Sequence of chain 1.B:
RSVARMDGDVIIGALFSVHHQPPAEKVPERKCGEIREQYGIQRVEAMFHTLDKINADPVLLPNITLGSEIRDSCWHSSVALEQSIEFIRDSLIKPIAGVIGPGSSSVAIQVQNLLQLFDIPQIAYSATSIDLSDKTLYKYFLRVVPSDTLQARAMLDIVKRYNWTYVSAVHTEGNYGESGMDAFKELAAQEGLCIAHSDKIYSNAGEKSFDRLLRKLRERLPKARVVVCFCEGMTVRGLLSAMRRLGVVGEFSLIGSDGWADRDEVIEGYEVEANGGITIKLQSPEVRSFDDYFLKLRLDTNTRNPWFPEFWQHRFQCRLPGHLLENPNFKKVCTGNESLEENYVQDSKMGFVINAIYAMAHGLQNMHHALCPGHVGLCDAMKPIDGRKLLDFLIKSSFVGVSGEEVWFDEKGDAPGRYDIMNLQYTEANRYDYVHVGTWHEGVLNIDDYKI

A small-molecule ligand and the protein it binds are described below.
Small molecule (SMILES): C[C@@](N)(C(=O)O)c1ccc(C(=O)O)cc1

Binding-site contacts:
Ligand atom OXT contacts residue SER133 of chain 1.B at 2.6 Å (h-bond).
Ligand atom OXT contacts residue SER154 of chain 1.B at 3.4 Å (h-bond).
Ligand atom CG1 contacts residue SER154 of chain 1.B at 4.2 Å.
Ligand atom CZ contacts residue TRP78 of chain 1.B at 4.2 Å (hydrophobic).
Ligand atom CZ contacts residue TYR42 of chain 1.B at 3.4 Å (hydrophobic).
Ligand atom OXT contacts residue SER157 of chain 1.B at 4.4 Å.
Ligand atom N contacts residue TYR204 of chain 1.B at 4.4 Å.
Ligand atom OXT contacts residue ALA155 of chain 1.B at 3.9 Å.
Ligand atom CD1 contacts residue TRP78 of chain 1.B at 3.6 Å (hydrophobic).
Ligand atom OH1 contacts residue TRP78 of chain 1.B at 4.2 Å.
Ligand atom O contacts residue SER133 of chain 1.B at 3.6 Å (h-bond).
Ligand atom OH1 contacts residue TYR42 of chain 1.B at 3.4 Å (h-bond).
Ligand atom OH2 contacts residue TYR42 of chain 1.B at 2.6 Å (h-bond).
Ligand atom CE contacts residue TRP78 of chain 1.B at 4.3 Å (hydrophobic).
Ligand atom C contacts residue SER133 of chain 1.B at 3.5 Å.
Ligand atom OH1 contacts residue LYS377 of chain 1.B at 4.3 Å.
Ligand atom OXT contacts residue THR156 of chain 1.B at 3.5 Å (h-bond).
Ligand atom C contacts residue SER154 of chain 1.B at 4.4 Å.
Ligand atom CG1 contacts residue TRP78 of chain 1.B at 4.4 Å (hydrophobic).
Ligand atom N contacts residue THR156 of chain 1.B at 3.8 Å.